Binding-site contacts:
Ligand atom C5 contacts residue LEU263 of chain 1.B at 3.9 Å (hydrophobic).
Ligand atom C15 contacts residue TYR281 of chain 1.B at 3.6 Å (hydrophobic).
Ligand atom O1 contacts residue PHE316 of chain 1.B at 3.5 Å.
Ligand atom C9 contacts residue EDO1 of chain 1.K at 3.7 Å.
Ligand atom C7 contacts residue LEU263 of chain 1.B at 3.8 Å (hydrophobic).
Ligand atom O1 contacts residue GLN266 of chain 1.B at 3.2 Å (h-bond).
Ligand atom O contacts residue GLN266 of chain 1.B at 3.0 Å (h-bond).
Ligand atom F2 contacts residue LEU224 of chain 1.B at 3.4 Å.
Ligand atom C14 contacts residue GLN313 of chain 1.B at 3.7 Å.
Ligand atom C14 contacts residue PHE316 of chain 1.B at 3.6 Å (hydrophobic).
Ligand atom C11 contacts residue HIS110 of chain 1.B at 3.8 Å.
Ligand atom C6 contacts residue LEU263 of chain 1.B at 3.8 Å (hydrophobic).
Ligand atom C9 contacts residue LEU263 of chain 1.B at 3.8 Å (hydrophobic).
Ligand atom F2 contacts residue THR222 of chain 1.B at 3.4 Å.
Ligand atom C7 contacts residue EDO1 of chain 1.K at 3.7 Å.
Ligand atom F1 contacts residue THR259 of chain 1.B at 3.5 Å.
Ligand atom N2 contacts residue GLN313 of chain 1.B at 2.9 Å (h-bond).
Ligand atom N3 contacts residue PHE316 of chain 1.B at 3.7 Å.
Ligand atom C12 contacts residue GLN266 of chain 1.B at 3.6 Å.
Ligand atom F contacts residue LEU263 of chain 1.B at 3.7 Å.
Ligand atom C13 contacts residue PHE316 of chain 1.B at 3.5 Å (hydrophobic).
Ligand atom N1 contacts residue ILE280 of chain 1.B at 3.8 Å.
Ligand atom C4 contacts residue EDO1 of chain 1.K at 3.6 Å.
Ligand atom C8 contacts residue ASP262 of chain 1.B at 3.5 Å.
Ligand atom C13 contacts residue GLN313 of chain 1.B at 3.7 Å.
Ligand atom C12 contacts residue ILE276 of chain 1.B at 3.8 Å (hydrophobic).
Ligand atom C15 contacts residue GLN313 of chain 1.B at 3.6 Å.
Ligand atom N2 contacts residue PHE316 of chain 1.B at 3.7 Å.
Ligand atom C1 contacts residue PHE316 of chain 1.B at 3.5 Å (hydrophobic).
Ligand atom C2 contacts residue ILE280 of chain 1.B at 3.7 Å (hydrophobic).
Ligand atom F1 contacts residue ASP262 of chain 1.B at 3.6 Å.
Ligand atom C12 contacts residue TYR109 of chain 1.B at 3.4 Å (hydrophobic).
Ligand atom C1 contacts residue ILE280 of chain 1.B at 3.8 Å (hydrophobic).
Ligand atom C8 contacts residue EDO1 of chain 1.K at 3.6 Å.
Ligand atom C contacts residue PHE316 of chain 1.B at 3.5 Å (hydrophobic).
Ligand atom O1 contacts residue GLN313 of chain 1.B at 2.9 Å (h-bond).
Ligand atom N contacts residue ILE280 of chain 1.B at 3.8 Å.
Ligand atom N contacts residue LEU263 of chain 1.B at 3.7 Å.
Ligand atom C8 contacts residue LEU263 of chain 1.B at 3.8 Å (hydrophobic).
Ligand atom O contacts residue PHE316 of chain 1.B at 3.8 Å.

Sequence of chain 1.B:
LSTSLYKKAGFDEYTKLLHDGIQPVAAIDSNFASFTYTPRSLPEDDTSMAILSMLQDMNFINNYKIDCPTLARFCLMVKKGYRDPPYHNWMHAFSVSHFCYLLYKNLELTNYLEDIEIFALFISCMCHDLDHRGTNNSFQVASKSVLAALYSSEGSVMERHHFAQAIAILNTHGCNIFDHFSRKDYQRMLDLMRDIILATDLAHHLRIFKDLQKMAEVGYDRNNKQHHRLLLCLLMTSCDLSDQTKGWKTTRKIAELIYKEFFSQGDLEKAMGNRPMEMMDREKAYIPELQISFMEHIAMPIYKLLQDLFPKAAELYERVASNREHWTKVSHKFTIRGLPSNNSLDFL

The protein below binds the small molecule below.
Small molecule (SMILES): Cc1nc2c(c(CO)nn2[C@@H](C)c2ccc(C(F)(F)F)cc2)c(=O)[nH]1